Sequence of chain 2.A:
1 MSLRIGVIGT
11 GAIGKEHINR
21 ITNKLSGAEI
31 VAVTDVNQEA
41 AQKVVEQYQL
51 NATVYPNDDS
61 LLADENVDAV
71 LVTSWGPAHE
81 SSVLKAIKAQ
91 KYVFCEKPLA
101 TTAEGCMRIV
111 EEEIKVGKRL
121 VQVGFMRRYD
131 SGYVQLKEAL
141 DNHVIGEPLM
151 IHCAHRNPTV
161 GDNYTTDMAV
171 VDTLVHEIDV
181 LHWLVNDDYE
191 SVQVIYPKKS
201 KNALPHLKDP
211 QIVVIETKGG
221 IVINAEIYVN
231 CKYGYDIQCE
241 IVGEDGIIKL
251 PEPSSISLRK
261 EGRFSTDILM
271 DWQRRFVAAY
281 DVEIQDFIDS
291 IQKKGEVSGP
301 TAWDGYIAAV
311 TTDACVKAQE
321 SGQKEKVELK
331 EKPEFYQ

Binding-site contacts:
Ligand atom O1 contacts residue LYS97 of chain 2.A at 4.5 Å.
Ligand atom C3 contacts residue HIS176 of chain 2.A at 4.0 Å.
Ligand atom C5 contacts residue TYR235 of chain 2.A at 4.2 Å (hydrophobic).
Ligand atom O5 contacts residue TRP272 of chain 2.A at 4.0 Å.
Ligand atom O1 contacts residue NAI1 of chain 2.C at 3.3 Å.
Ligand atom O2 contacts residue LYS97 of chain 2.A at 3.6 Å (salt-bridge).
Ligand atom C5 contacts residue ASN157 of chain 2.A at 4.3 Å.
Ligand atom O3 contacts residue HIS155 of chain 2.A at 3.2 Å.
Ligand atom O3 contacts residue THR173 of chain 2.A at 4.0 Å.
Ligand atom C2 contacts residue HIS176 of chain 2.A at 3.5 Å.
Ligand atom C4 contacts residue TYR235 of chain 2.A at 4.1 Å (hydrophobic).
Ligand atom O6 contacts residue TRP272 of chain 2.A at 2.9 Å.
Ligand atom O5 contacts residue ASN157 of chain 2.A at 3.1 Å (h-bond).
Ligand atom C3 contacts residue TYR235 of chain 2.A at 3.7 Å (hydrophobic).
Ligand atom O3 contacts residue HIS176 of chain 2.A at 2.9 Å.
Ligand atom C4 contacts residue HIS155 of chain 2.A at 3.8 Å.
Ligand atom O2 contacts residue HIS176 of chain 2.A at 2.9 Å (h-bond).
Ligand atom O4 contacts residue ASN157 of chain 2.A at 3.8 Å.
Ligand atom O3 contacts residue TYR235 of chain 2.A at 4.3 Å.
Ligand atom O5 contacts residue TYR235 of chain 2.A at 4.3 Å.
Ligand atom C5 contacts residue TRP272 of chain 2.A at 3.9 Å (hydrophobic).
Ligand atom O3 contacts residue ASP172 of chain 2.A at 4.3 Å.
Ligand atom O4 contacts residue TYR235 of chain 2.A at 3.6 Å.
Ligand atom O4 contacts residue THR173 of chain 2.A at 4.4 Å.
Ligand atom O3 contacts residue ARG127 of chain 2.A at 4.3 Å.
Ligand atom C1 contacts residue TRP272 of chain 2.A at 3.4 Å (hydrophobic).
Ligand atom O4 contacts residue HIS155 of chain 2.A at 2.5 Å (h-bond).
Ligand atom C3 contacts residue HIS155 of chain 2.A at 4.0 Å.
Ligand atom O2 contacts residue ASP172 of chain 2.A at 3.9 Å.
Ligand atom O1 contacts residue TRP272 of chain 2.A at 3.5 Å.
Ligand atom C6 contacts residue TRP272 of chain 2.A at 3.8 Å (hydrophobic).

This protein binds this small molecule.
Small molecule (SMILES): OC1C(O)C(O)C(O)C(O)C1O